Binding-site contacts:
Ligand atom O7 contacts residue ASN16 of chain 1.A at 3.7 Å.
Ligand atom C8 contacts residue CYS43 of chain 1.A at 3.8 Å (hydrophobic).
Ligand atom O7 contacts residue VAL44 of chain 1.A at 4.0 Å.
Ligand atom C5 contacts residue ASN16 of chain 1.A at 3.7 Å.
Ligand atom C7 contacts residue VAL44 of chain 1.A at 4.1 Å (hydrophobic).
Ligand atom C7 contacts residue ASN16 of chain 1.A at 3.5 Å.
Ligand atom N2 contacts residue ASN42 of chain 1.A at 4.4 Å.
Ligand atom C8 contacts residue THR204 of chain 1.A at 3.4 Å.
Ligand atom C1 contacts residue ASN16 of chain 1.A at 1.4 Å.
Ligand atom C3 contacts residue ASN16 of chain 1.A at 3.8 Å.
Ligand atom C2 contacts residue ASN16 of chain 1.A at 2.5 Å.
Ligand atom C4 contacts residue ASN16 of chain 1.A at 4.3 Å.
Ligand atom C8 contacts residue VAL44 of chain 1.A at 4.1 Å (hydrophobic).
Ligand atom O5 contacts residue ASN16 of chain 1.A at 2.4 Å (h-bond).
Ligand atom N2 contacts residue ASN16 of chain 1.A at 2.9 Å (h-bond).

Sequence of chain 1.A:
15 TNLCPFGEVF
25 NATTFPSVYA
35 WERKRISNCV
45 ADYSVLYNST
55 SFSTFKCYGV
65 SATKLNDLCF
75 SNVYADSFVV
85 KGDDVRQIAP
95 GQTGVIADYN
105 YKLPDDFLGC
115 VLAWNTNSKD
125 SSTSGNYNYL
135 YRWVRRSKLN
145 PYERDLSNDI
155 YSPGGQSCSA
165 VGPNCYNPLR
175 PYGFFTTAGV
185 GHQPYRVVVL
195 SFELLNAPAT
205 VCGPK

This protein binds this small molecule.
Small molecule (SMILES): CC(=O)N[C@@H]1[C@@H](O)[C@H](O)[C@@H](CO)O[C@H]1O